Sequence of chain 1.B:
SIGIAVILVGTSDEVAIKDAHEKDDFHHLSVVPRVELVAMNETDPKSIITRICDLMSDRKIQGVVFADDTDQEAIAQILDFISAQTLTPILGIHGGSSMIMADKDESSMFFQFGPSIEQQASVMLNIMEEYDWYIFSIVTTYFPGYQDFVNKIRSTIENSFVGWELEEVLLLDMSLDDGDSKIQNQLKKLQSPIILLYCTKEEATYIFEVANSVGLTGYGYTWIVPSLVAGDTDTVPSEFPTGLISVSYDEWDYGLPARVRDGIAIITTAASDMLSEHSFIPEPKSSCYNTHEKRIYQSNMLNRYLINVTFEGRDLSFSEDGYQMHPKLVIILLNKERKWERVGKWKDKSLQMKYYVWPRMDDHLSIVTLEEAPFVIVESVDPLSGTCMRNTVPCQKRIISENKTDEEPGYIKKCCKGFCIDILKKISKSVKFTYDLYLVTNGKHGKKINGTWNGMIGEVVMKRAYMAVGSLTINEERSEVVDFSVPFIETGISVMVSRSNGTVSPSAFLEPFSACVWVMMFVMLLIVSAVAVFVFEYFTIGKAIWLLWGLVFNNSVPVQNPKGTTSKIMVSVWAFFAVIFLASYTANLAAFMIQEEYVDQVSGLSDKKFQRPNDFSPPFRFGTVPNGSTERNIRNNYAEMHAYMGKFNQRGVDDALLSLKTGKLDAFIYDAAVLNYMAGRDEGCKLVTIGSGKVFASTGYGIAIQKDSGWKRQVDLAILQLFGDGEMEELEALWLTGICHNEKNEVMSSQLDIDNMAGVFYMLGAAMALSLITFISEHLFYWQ

A protein and the small-molecule ligand that binds it are described below.
Small molecule (SMILES): N[C@@H](Cc1cc(-c2ccc(Cl)cc2Cl)cc(CP(=O)(O)O)c1O)C(=O)O

Binding-site contacts:
Ligand atom O3 contacts residue ASN719 of chain 1.B at 3.9 Å.
Ligand atom O2 contacts residue ARG550 of chain 1.B at 2.9 Å (salt-bridge).
Ligand atom O4 contacts residue TYR762 of chain 1.B at 3.5 Å (h-bond).
Ligand atom C9 contacts residue HIS517 of chain 1.B at 2.7 Å.
Ligand atom C13 contacts residue GLU444 of chain 1.B at 3.1 Å.
Ligand atom N contacts residue LEU544 of chain 1.B at 3.9 Å.
Ligand atom O4 contacts residue THR722 of chain 1.B at 3.2 Å.
Ligand atom O2 contacts residue THR545 of chain 1.B at 3.2 Å.
Ligand atom O3 contacts residue GLY720 of chain 1.B at 3.5 Å.
Ligand atom C8 contacts residue HIS517 of chain 1.B at 2.8 Å.
Ligand atom O5 contacts residue THR722 of chain 1.B at 2.3 Å (h-bond).
Ligand atom O contacts residue HIS517 of chain 1.B at 3.0 Å.
Ligand atom P contacts residue THR722 of chain 1.B at 3.3 Å.
Ligand atom CL6 contacts residue VAL766 of chain 1.B at 3.5 Å.
Ligand atom CL0 contacts residue VAL766 of chain 1.B at 3.4 Å.
Ligand atom C contacts residue THR545 of chain 1.B at 3.8 Å.
Ligand atom C11 contacts residue GLU444 of chain 1.B at 3.8 Å.
Ligand atom C15 contacts residue VAL766 of chain 1.B at 3.4 Å (hydrophobic).
Ligand atom C16 contacts residue HIS517 of chain 1.B at 1.5 Å.
Ligand atom N contacts residue SER543 of chain 1.B at 2.7 Å (h-bond).
Ligand atom N contacts residue THR545 of chain 1.B at 3.3 Å.
Ligand atom CA contacts residue HIS517 of chain 1.B at 2.4 Å.
Ligand atom C10 contacts residue VAL766 of chain 1.B at 3.6 Å (hydrophobic).
Ligand atom C14 contacts residue GLU444 of chain 1.B at 3.1 Å.
Ligand atom P contacts residue SER721 of chain 1.B at 3.9 Å.
Ligand atom O5 contacts residue SER721 of chain 1.B at 2.9 Å (h-bond).
Ligand atom CA contacts residue THR545 of chain 1.B at 3.6 Å.
Ligand atom P contacts residue ASN719 of chain 1.B at 3.8 Å.
Ligand atom C11 contacts residue VAL766 of chain 1.B at 3.6 Å (hydrophobic).
Ligand atom CL0 contacts residue ASP763 of chain 1.B at 3.9 Å.
Ligand atom CL6 contacts residue PRO446 of chain 1.B at 3.4 Å.
Ligand atom P contacts residue GLY720 of chain 1.B at 3.9 Å.
Ligand atom O5 contacts residue ASN719 of chain 1.B at 2.7 Å (h-bond).
Ligand atom C contacts residue HIS517 of chain 1.B at 2.8 Å.
Ligand atom CL6 contacts residue ALA445 of chain 1.B at 3.5 Å.
Ligand atom CL0 contacts residue TYR793 of chain 1.B at 3.0 Å.
Ligand atom C12 contacts residue GLU444 of chain 1.B at 3.7 Å.
Ligand atom N contacts residue HIS517 of chain 1.B at 2.8 Å.
Ligand atom O5 contacts residue GLY720 of chain 1.B at 3.0 Å.
Ligand atom O2 contacts residue HIS517 of chain 1.B at 3.4 Å.